Sequence of chain 1.A:
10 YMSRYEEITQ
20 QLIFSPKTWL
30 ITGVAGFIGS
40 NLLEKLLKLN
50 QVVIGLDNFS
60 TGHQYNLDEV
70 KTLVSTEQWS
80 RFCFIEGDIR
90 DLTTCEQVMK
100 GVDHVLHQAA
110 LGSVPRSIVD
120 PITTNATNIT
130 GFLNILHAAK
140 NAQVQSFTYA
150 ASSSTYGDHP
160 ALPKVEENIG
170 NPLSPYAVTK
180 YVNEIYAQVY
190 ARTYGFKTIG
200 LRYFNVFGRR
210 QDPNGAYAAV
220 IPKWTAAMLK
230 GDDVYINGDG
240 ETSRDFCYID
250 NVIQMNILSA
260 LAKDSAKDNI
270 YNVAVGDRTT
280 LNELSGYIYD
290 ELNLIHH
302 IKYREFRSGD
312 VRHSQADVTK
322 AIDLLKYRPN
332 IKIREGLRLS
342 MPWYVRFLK

Binding-site contacts:
Ligand atom O4' contacts residue NAD1 of chain 1.E at 2.9 Å.
Ligand atom O3B contacts residue ASP311 of chain 1.A at 2.8 Å (salt-bridge).
Ligand atom O3' contacts residue TYR202 of chain 1.A at 2.6 Å (h-bond).
Ligand atom O2 contacts residue LEU280 of chain 1.A at 3.4 Å.
Ligand atom C2 contacts residue ASN236 of chain 1.A at 3.3 Å.
Ligand atom O7' contacts residue SER153 of chain 1.A at 3.4 Å.
Ligand atom C4 contacts residue TYR234 of chain 1.A at 3.4 Å (hydrophobic).
Ligand atom O4 contacts residue LYS222 of chain 1.A at 2.7 Å (salt-bridge).
Ligand atom O3' contacts residue SER152 of chain 1.A at 3.2 Å (h-bond).
Ligand atom C4' contacts residue NAD1 of chain 1.E at 2.7 Å.
Ligand atom O4' contacts residue TYR175 of chain 1.A at 3.3 Å (h-bond).
Ligand atom O1B contacts residue ARG243 of chain 1.A at 2.7 Å (salt-bridge).
Ligand atom O2' contacts residue ARG308 of chain 1.A at 3.3 Å.
Ligand atom C3B contacts residue ASP311 of chain 1.A at 3.4 Å.
Ligand atom O4B contacts residue LEU280 of chain 1.A at 3.2 Å.
Ligand atom PB contacts residue ASN204 of chain 1.A at 3.4 Å.
Ligand atom O7' contacts residue VAL312 of chain 1.A at 3.4 Å.
Ligand atom O1' contacts residue ASN204 of chain 1.A at 3.1 Å (h-bond).
Ligand atom O6' contacts residue SER112 of chain 1.A at 2.5 Å (h-bond).
Ligand atom C8' contacts residue SER315 of chain 1.A at 3.4 Å.
Ligand atom O2A contacts residue VAL219 of chain 1.A at 2.8 Å (h-bond).
Ligand atom O4 contacts residue TRP223 of chain 1.A at 2.9 Å (h-bond).
Ligand atom O3A contacts residue ASN204 of chain 1.A at 3.3 Å (h-bond).
Ligand atom C5 contacts residue ARG308 of chain 1.A at 3.5 Å.
Ligand atom O4 contacts residue TYR234 of chain 1.A at 3.3 Å (h-bond).
Ligand atom O3' contacts residue ASN204 of chain 1.A at 3.4 Å (h-bond).
Ligand atom N3 contacts residue TYR234 of chain 1.A at 2.5 Å (h-bond).
Ligand atom C6' contacts residue TYR175 of chain 1.A at 3.5 Å (hydrophobic).
Ligand atom C9' contacts residue ASN204 of chain 1.A at 3.4 Å.
Ligand atom C7' contacts residue SER152 of chain 1.A at 3.2 Å.
Ligand atom O4' contacts residue SER151 of chain 1.A at 2.5 Å (h-bond).
Ligand atom N1 contacts residue ASN236 of chain 1.A at 3.1 Å (h-bond).
Ligand atom C8' contacts residue ARG243 of chain 1.A at 3.1 Å.
Ligand atom C4 contacts residue TRP223 of chain 1.A at 3.4 Å (hydrophobic).
Ligand atom N3 contacts residue TRP223 of chain 1.A at 3.3 Å (h-bond).
Ligand atom O1B contacts residue ASN204 of chain 1.A at 2.9 Å (h-bond).
Ligand atom O2' contacts residue ASN236 of chain 1.A at 3.3 Å (h-bond).
Ligand atom C9' contacts residue SER152 of chain 1.A at 3.2 Å.
Ligand atom C6 contacts residue ARG308 of chain 1.A at 3.3 Å.
Ligand atom O2 contacts residue ASN236 of chain 1.A at 2.8 Å (h-bond).

This protein binds this small molecule.
Small molecule (SMILES): CC(=O)C[C@H]1[C@@H](OP(=O)(O)OP(=O)(O)OC[C@H]2O[C@@H](n3ccc(=O)[nH]c3=O)[C@H](O)[C@@H]2O)O[C@H](CO)[C@H](O)[C@@H]1O